The small molecule below binds the protein below.
Small molecule (SMILES): CC(=O)N[C@@H]1[C@@H](O)[C@H](O)[C@@H](CO)O[C@H]1O

Binding-site contacts:
Ligand atom C7 contacts residue VAL297 of chain 2.E at 3.8 Å (hydrophobic).
Ligand atom C3 contacts residue ASN285 of chain 2.E at 3.8 Å.
Ligand atom C8 contacts residue VAL297 of chain 2.E at 3.0 Å (hydrophobic).
Ligand atom C5 contacts residue ASN285 of chain 2.E at 3.7 Å.
Ligand atom C7 contacts residue ASN285 of chain 2.E at 2.8 Å.
Ligand atom C8 contacts residue ASN285 of chain 2.E at 3.4 Å.
Ligand atom C1 contacts residue VAL297 of chain 2.E at 3.6 Å (hydrophobic).
Ligand atom C6 contacts residue GLU69 of chain 2.F at 3.7 Å.
Ligand atom O7 contacts residue ASN285 of chain 2.E at 3.0 Å (h-bond).
Ligand atom C1 contacts residue ASN298 of chain 2.E at 4.1 Å.
Ligand atom O6 contacts residue GLU69 of chain 2.F at 2.9 Å (salt-bridge).
Ligand atom C6 contacts residue ASN298 of chain 2.E at 4.0 Å.
Ligand atom N2 contacts residue ASN285 of chain 2.E at 2.9 Å (h-bond).
Ligand atom O5 contacts residue ASN285 of chain 2.E at 2.4 Å (h-bond).
Ligand atom C2 contacts residue ASN285 of chain 2.E at 2.4 Å.
Ligand atom N2 contacts residue VAL297 of chain 2.E at 3.6 Å (h-bond).
Ligand atom C8 contacts residue ASN296 of chain 2.E at 4.3 Å.
Ligand atom O6 contacts residue ASN298 of chain 2.E at 3.0 Å (h-bond).
Ligand atom C1 contacts residue ASN285 of chain 2.E at 1.5 Å.
Ligand atom C2 contacts residue VAL297 of chain 2.E at 4.2 Å (hydrophobic).
Ligand atom C5 contacts residue ASN298 of chain 2.E at 3.9 Å.
Ligand atom O5 contacts residue ASN298 of chain 2.E at 3.5 Å (h-bond).
Ligand atom C4 contacts residue ASN285 of chain 2.E at 4.2 Å.

Sequence of chain 2.F:
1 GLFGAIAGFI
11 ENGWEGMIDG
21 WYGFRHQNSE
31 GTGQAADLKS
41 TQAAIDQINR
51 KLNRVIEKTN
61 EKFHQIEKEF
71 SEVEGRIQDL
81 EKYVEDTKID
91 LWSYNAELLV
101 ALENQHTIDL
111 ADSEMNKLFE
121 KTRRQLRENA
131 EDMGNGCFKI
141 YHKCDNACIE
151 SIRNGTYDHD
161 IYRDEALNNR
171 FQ

Sequence of chain 2.E:
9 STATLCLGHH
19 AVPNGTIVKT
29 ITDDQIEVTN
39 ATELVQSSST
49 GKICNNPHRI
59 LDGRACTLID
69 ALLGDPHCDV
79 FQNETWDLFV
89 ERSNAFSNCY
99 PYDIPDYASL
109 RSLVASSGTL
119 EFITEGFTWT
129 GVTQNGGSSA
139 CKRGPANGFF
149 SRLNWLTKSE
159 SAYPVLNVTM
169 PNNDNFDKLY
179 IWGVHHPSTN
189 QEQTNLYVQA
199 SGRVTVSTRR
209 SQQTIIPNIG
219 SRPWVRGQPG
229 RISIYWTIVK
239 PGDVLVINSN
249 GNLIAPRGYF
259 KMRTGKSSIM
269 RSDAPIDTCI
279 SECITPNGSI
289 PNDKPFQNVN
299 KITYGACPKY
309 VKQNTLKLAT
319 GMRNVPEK